Binding-site contacts:
Ligand atom O8 contacts residue ASP222 of chain 1.A at 3.4 Å (salt-bridge).
Ligand atom C23 contacts residue ASN49 of chain 1.A at 3.9 Å.
Ligand atom C3 contacts residue ASP222 of chain 1.A at 3.9 Å.
Ligand atom C18 contacts residue ASP222 of chain 1.A at 3.8 Å.
Ligand atom C23 contacts residue PHE126 of chain 1.A at 3.5 Å (hydrophobic).
Ligand atom C20 contacts residue LYS129 of chain 1.A at 3.5 Å.
Ligand atom C17 contacts residue ASP222 of chain 1.A at 4.1 Å.
Ligand atom C21 contacts residue ASP222 of chain 1.A at 3.8 Å.
Ligand atom C38 contacts residue LYS129 of chain 1.A at 3.7 Å.
Ligand atom C31 contacts residue LEU225 of chain 1.A at 4.0 Å (hydrophobic).
Ligand atom O24 contacts residue ASP222 of chain 1.A at 3.5 Å (salt-bridge).
Ligand atom C18 contacts residue ILE226 of chain 1.A at 4.1 Å (hydrophobic).
Ligand atom C25 contacts residue PRO174 of chain 1.A at 3.4 Å (hydrophobic).
Ligand atom C11 contacts residue ASP222 of chain 1.A at 3.4 Å.
Ligand atom C36 contacts residue LYS221 of chain 1.A at 3.3 Å.
Ligand atom C36 contacts residue LEU225 of chain 1.A at 3.5 Å (hydrophobic).
Ligand atom C9 contacts residue ASP222 of chain 1.A at 3.2 Å.
Ligand atom C27 contacts residue LYS129 of chain 1.A at 3.6 Å.
Ligand atom O22 contacts residue ASN49 of chain 1.A at 3.4 Å (h-bond).
Ligand atom C47 contacts residue VAL53 of chain 1.A at 3.5 Å (hydrophobic).
Ligand atom O16 contacts residue ASP222 of chain 1.A at 2.7 Å (salt-bridge).
Ligand atom C14 contacts residue ASN49 of chain 1.A at 3.4 Å.
Ligand atom C6 contacts residue VAL53 of chain 1.A at 3.9 Å (hydrophobic).
Ligand atom C25 contacts residue ILE226 of chain 1.A at 4.0 Å (hydrophobic).
Ligand atom C36 contacts residue ASP222 of chain 1.A at 4.0 Å.
Ligand atom C38 contacts residue PHE126 of chain 1.A at 3.3 Å (hydrophobic).
Ligand atom O13 contacts residue LYS56 of chain 1.A at 3.8 Å.
Ligand atom C7 contacts residue VAL53 of chain 1.A at 4.0 Å (hydrophobic).
Ligand atom C7 contacts residue SER52 of chain 1.A at 3.9 Å.
Ligand atom C7 contacts residue ASN49 of chain 1.A at 3.6 Å.
Ligand atom O16 contacts residue PRO174 of chain 1.A at 3.7 Å.
Ligand atom C27 contacts residue PHE126 of chain 1.A at 3.6 Å (hydrophobic).
Ligand atom C25 contacts residue ILE175 of chain 1.A at 3.8 Å (hydrophobic).
Ligand atom C38 contacts residue MET130 of chain 1.A at 3.6 Å (hydrophobic).
Ligand atom O32 contacts residue LYS129 of chain 1.A at 2.8 Å (salt-bridge).
Ligand atom C47 contacts residue ASN49 of chain 1.A at 3.9 Å.
Ligand atom C45 contacts residue GLU19 of chain 1.A at 3.6 Å.
Ligand atom C23 contacts residue ILE175 of chain 1.A at 3.7 Å (hydrophobic).
Ligand atom C26 contacts residue LYS129 of chain 1.A at 3.2 Å.
Ligand atom O29 contacts residue ASP222 of chain 1.A at 2.6 Å (salt-bridge).

Sequence of chain 1.A:
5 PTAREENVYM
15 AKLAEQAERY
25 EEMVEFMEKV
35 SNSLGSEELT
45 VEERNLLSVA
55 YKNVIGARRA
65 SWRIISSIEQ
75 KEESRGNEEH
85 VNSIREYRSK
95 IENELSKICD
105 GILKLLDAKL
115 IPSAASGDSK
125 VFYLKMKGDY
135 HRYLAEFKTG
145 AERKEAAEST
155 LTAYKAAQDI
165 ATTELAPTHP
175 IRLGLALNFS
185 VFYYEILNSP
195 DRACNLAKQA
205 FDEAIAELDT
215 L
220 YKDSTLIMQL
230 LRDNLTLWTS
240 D

The protein below binds the small molecule below.
Small molecule (SMILES): C=CC(C)(C)OC[C@H]1O[C@H](O[C@@H]2C3=C([C@H](C)COC(C)=O)C[C@H](O)[C@]3(C)/C=C3/[C@@H](COC)CC[C@H]3[C@@H](C)[C@H]2O)[C@H](O)[C@@H](OC(C)=O)[C@@H]1O